Sequence of chain 1.A:
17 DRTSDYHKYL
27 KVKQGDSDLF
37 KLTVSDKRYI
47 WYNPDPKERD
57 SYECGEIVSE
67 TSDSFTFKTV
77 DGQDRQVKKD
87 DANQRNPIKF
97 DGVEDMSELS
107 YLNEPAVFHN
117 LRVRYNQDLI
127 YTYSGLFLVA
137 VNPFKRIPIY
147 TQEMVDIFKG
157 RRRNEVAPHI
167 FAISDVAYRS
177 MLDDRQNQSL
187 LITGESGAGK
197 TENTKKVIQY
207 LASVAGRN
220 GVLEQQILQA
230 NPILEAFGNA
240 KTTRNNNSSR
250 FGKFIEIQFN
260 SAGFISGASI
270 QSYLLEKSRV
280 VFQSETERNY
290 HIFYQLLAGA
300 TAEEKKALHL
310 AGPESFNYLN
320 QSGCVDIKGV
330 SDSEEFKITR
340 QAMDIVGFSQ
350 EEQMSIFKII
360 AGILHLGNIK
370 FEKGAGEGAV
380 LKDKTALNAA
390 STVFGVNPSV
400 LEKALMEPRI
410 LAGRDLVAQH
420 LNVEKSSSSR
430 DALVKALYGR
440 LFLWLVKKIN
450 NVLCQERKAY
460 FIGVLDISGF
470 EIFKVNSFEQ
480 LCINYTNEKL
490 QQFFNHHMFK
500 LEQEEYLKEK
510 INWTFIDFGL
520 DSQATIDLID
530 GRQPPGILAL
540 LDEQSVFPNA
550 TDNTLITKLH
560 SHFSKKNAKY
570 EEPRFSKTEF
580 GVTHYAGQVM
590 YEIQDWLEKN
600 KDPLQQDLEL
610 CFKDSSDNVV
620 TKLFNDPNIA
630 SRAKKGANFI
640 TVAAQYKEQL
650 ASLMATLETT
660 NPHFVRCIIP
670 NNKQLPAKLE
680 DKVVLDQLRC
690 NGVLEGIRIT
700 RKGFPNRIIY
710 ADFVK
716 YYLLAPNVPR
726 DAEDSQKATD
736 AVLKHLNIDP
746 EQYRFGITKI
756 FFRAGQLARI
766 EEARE

Binding-site contacts:
Ligand atom O09 contacts residue SER476 of chain 1.A at 2.3 Å (h-bond).
Ligand atom C07 contacts residue GLU478 of chain 1.A at 3.8 Å.
Ligand atom C11 contacts residue SER277 of chain 1.A at 3.8 Å.
Ligand atom C08 contacts residue LYS598 of chain 1.A at 3.5 Å.
Ligand atom BR1 contacts residue SER277 of chain 1.A at 3.0 Å.
Ligand atom N06 contacts residue LYS598 of chain 1.A at 3.8 Å.
Ligand atom C10 contacts residue SER476 of chain 1.A at 3.4 Å.
Ligand atom C13 contacts residue SER277 of chain 1.A at 3.8 Å.
Ligand atom C08 contacts residue GLU478 of chain 1.A at 3.8 Å.
Ligand atom C04 contacts residue VAL641 of chain 1.A at 3.8 Å (hydrophobic).
Ligand atom C05 contacts residue PHE477 of chain 1.A at 3.4 Å (hydrophobic).
Ligand atom C01 contacts residue LEU274 of chain 1.A at 3.4 Å (hydrophobic).
Ligand atom O09 contacts residue PHE477 of chain 1.A at 3.2 Å.
Ligand atom O09 contacts residue GLU478 of chain 1.A at 4.0 Å.
Ligand atom C07 contacts residue PHE477 of chain 1.A at 3.8 Å (hydrophobic).
Ligand atom C04 contacts residue PHE477 of chain 1.A at 3.3 Å (hydrophobic).
Ligand atom N06 contacts residue GLU478 of chain 1.A at 4.0 Å.
Ligand atom C07 contacts residue LYS598 of chain 1.A at 3.9 Å.
Ligand atom C08 contacts residue SER476 of chain 1.A at 3.2 Å.
Ligand atom BR2 contacts residue GLU275 of chain 1.A at 4.0 Å.
Ligand atom C16 contacts residue LYS276 of chain 1.A at 4.1 Å.
Ligand atom C02 contacts residue GLU478 of chain 1.A at 4.0 Å.
Ligand atom O09 contacts residue LYS598 of chain 1.A at 3.1 Å.
Ligand atom C10 contacts residue LYS598 of chain 1.A at 3.8 Å.
Ligand atom C04 contacts residue LYS598 of chain 1.A at 3.9 Å.
Ligand atom BR2 contacts residue ARG278 of chain 1.A at 4.2 Å.
Ligand atom C11 contacts residue GLU478 of chain 1.A at 4.1 Å.
Ligand atom BR2 contacts residue SER277 of chain 1.A at 3.6 Å.
Ligand atom C15 contacts residue GLU478 of chain 1.A at 3.6 Å.
Ligand atom C13 contacts residue GLU478 of chain 1.A at 3.9 Å.
Ligand atom BR1 contacts residue GLU275 of chain 1.A at 3.2 Å.
Ligand atom BR1 contacts residue LYS276 of chain 1.A at 3.1 Å.
Ligand atom C16 contacts residue LEU274 of chain 1.A at 4.0 Å (hydrophobic).
Ligand atom C16 contacts residue GLU478 of chain 1.A at 3.5 Å.
Ligand atom C14 contacts residue GLU478 of chain 1.A at 3.9 Å.
Ligand atom C01 contacts residue LYS276 of chain 1.A at 3.8 Å.
Ligand atom N06 contacts residue PHE477 of chain 1.A at 3.1 Å.
Ligand atom C02 contacts residue LEU274 of chain 1.A at 4.1 Å (hydrophobic).
Ligand atom C08 contacts residue PHE477 of chain 1.A at 3.9 Å (hydrophobic).
Ligand atom C03 contacts residue VAL641 of chain 1.A at 3.4 Å (hydrophobic).

A protein and the small-molecule ligand that binds it are described below.
Small molecule (SMILES): Cc1ccc2[nH]c3c(O)cc(Br)c(Br)c3c2c1